Sequence of chain 1.B:
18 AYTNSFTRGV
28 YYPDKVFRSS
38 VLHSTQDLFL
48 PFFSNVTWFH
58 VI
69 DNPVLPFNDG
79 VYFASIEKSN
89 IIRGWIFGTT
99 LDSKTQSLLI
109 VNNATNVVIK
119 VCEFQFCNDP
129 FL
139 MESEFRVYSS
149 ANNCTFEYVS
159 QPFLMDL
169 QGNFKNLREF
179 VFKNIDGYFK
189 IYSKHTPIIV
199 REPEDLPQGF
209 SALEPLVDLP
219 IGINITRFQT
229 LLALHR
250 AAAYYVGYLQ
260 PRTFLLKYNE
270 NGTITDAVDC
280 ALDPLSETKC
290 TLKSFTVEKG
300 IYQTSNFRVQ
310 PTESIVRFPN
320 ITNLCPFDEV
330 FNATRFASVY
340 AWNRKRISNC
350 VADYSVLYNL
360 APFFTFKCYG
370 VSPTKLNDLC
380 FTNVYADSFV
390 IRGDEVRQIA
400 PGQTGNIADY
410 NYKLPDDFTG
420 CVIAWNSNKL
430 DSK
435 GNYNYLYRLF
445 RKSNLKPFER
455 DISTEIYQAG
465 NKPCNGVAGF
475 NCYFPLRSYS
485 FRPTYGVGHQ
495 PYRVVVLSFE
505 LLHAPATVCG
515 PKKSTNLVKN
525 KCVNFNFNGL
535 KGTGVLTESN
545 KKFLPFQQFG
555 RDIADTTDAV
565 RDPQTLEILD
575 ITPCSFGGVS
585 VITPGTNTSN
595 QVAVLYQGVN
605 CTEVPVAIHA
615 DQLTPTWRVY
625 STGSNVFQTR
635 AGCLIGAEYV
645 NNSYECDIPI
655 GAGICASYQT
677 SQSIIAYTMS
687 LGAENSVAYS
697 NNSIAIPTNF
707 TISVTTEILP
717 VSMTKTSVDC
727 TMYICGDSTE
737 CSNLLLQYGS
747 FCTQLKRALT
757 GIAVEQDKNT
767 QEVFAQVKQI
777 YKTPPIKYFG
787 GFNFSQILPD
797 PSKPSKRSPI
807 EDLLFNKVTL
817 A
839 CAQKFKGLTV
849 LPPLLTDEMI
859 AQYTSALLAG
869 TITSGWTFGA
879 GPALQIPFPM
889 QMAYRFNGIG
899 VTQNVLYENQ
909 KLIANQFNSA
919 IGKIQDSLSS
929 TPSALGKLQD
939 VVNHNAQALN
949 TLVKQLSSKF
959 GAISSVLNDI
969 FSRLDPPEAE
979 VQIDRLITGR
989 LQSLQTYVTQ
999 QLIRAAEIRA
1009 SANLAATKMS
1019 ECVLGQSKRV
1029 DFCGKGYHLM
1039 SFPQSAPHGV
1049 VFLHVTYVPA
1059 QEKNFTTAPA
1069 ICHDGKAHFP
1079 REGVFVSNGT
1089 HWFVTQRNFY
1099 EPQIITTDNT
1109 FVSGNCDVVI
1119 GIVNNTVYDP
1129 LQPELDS

Binding-site contacts:
Ligand atom O5 contacts residue ASN705 of chain 1.B at 2.3 Å (h-bond).
Ligand atom O7 contacts residue LEU910 of chain 1.B at 4.4 Å.
Ligand atom C5 contacts residue ASN705 of chain 1.B at 3.6 Å.
Ligand atom C1 contacts residue ASN705 of chain 1.B at 1.4 Å.
Ligand atom C3 contacts residue ASN705 of chain 1.B at 3.8 Å.
Ligand atom C2 contacts residue ASN705 of chain 1.B at 2.5 Å.
Ligand atom C4 contacts residue ASN705 of chain 1.B at 4.2 Å.
Ligand atom O7 contacts residue GLN1059 of chain 1.B at 3.6 Å (h-bond).
Ligand atom C6 contacts residue GLN914 of chain 1.B at 4.2 Å.
Ligand atom C6 contacts residue LEU910 of chain 1.B at 4.3 Å (hydrophobic).
Ligand atom C5 contacts residue LEU910 of chain 1.B at 4.2 Å (hydrophobic).
Ligand atom C7 contacts residue ASN705 of chain 1.B at 3.5 Å.
Ligand atom N2 contacts residue ASN705 of chain 1.B at 3.0 Å (h-bond).
Ligand atom O7 contacts residue ASN705 of chain 1.B at 3.6 Å (h-bond).
Ligand atom O5 contacts residue GLN1059 of chain 1.B at 4.4 Å.

The protein below binds the small molecule below.
Small molecule (SMILES): CC(=O)N[C@H]1[C@H](O[C@H]2[C@H](O)[C@@H](NC(C)=O)CO[C@@H]2CO)O[C@H](CO)[C@@H](O)[C@@H]1O